The protein below binds the small molecule below.
Small molecule (SMILES): CC(=O)N[C@H]1[C@H](O[C@H]2[C@H](O)[C@@H](NC(C)=O)CO[C@@H]2CO)O[C@H](CO)[C@@H](O[C@@H]2O[C@H](CO)[C@@H](O)[C@H](O)[C@@H]2O)[C@@H]1O

Sequence of chain 1.A:
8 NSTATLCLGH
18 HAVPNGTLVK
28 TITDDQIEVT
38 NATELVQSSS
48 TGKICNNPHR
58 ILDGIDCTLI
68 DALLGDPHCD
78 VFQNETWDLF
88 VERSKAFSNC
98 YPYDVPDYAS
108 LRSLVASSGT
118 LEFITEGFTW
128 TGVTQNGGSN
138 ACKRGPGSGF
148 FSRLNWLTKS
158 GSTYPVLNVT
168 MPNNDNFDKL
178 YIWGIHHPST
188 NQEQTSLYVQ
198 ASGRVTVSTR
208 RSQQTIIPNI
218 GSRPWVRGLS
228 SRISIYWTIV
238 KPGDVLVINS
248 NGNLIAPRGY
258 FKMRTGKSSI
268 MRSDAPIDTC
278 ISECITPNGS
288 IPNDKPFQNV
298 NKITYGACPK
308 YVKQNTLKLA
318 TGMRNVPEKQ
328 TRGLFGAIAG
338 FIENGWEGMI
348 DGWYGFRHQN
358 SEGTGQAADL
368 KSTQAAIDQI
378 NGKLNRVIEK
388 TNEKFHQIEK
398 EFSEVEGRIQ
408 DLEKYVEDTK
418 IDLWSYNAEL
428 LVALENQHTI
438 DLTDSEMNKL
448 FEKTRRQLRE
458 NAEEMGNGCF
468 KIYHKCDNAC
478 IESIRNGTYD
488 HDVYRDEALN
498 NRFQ

Binding-site contacts:
Ligand atom O5 contacts residue ASN285 of chain 1.A at 2.4 Å (h-bond).
Ligand atom C5 contacts residue ASN298 of chain 1.A at 4.1 Å.
Ligand atom C7 contacts residue VAL297 of chain 1.A at 4.5 Å (hydrophobic).
Ligand atom C8 contacts residue ASN285 of chain 1.A at 4.3 Å.
Ligand atom C2 contacts residue VAL297 of chain 1.A at 4.1 Å (hydrophobic).
Ligand atom O6 contacts residue ASN298 of chain 1.A at 3.7 Å.
Ligand atom O7 contacts residue ASN285 of chain 1.A at 3.1 Å (h-bond).
Ligand atom O5 contacts residue ASN298 of chain 1.A at 4.0 Å.
Ligand atom O6 contacts residue ASN285 of chain 1.A at 4.1 Å.
Ligand atom C7 contacts residue ASN285 of chain 1.A at 3.1 Å.
Ligand atom C1 contacts residue ASN298 of chain 1.A at 4.1 Å.
Ligand atom C1 contacts residue ASN285 of chain 1.A at 1.4 Å.
Ligand atom C8 contacts residue SER45 of chain 1.A at 3.6 Å.
Ligand atom N2 contacts residue VAL297 of chain 1.A at 3.6 Å.
Ligand atom C3 contacts residue VAL297 of chain 1.A at 4.3 Å (hydrophobic).
Ligand atom C4 contacts residue ASN285 of chain 1.A at 4.2 Å.
Ligand atom C5 contacts residue ASN285 of chain 1.A at 3.7 Å.
Ligand atom C1 contacts residue VAL297 of chain 1.A at 3.8 Å (hydrophobic).
Ligand atom C2 contacts residue ASN285 of chain 1.A at 2.5 Å.
Ligand atom C8 contacts residue GLU398 of chain 1.A at 3.5 Å.
Ligand atom C8 contacts residue VAL297 of chain 1.A at 4.1 Å (hydrophobic).
Ligand atom C3 contacts residue ASN285 of chain 1.A at 3.8 Å.
Ligand atom N2 contacts residue ASN285 of chain 1.A at 2.9 Å (h-bond).